Sequence of chain 3.A:
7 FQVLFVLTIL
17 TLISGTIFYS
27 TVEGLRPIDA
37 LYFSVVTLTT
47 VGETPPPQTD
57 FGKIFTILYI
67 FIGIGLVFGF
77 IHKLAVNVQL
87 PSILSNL

Binding-site contacts:
Ligand atom C contacts residue GLU29 of chain 3.A at 3.8 Å.
Ligand atom N contacts residue GLY30 of chain 3.A at 4.0 Å.
Ligand atom O contacts residue GLY30 of chain 3.A at 4.4 Å.
Ligand atom O contacts residue GLU29 of chain 3.A at 2.9 Å (salt-bridge).
Ligand atom OXT contacts residue GLU29 of chain 3.A at 4.5 Å.
Ligand atom CA contacts residue GLY30 of chain 3.A at 3.6 Å.
Ligand atom CA contacts residue GLU29 of chain 3.A at 4.5 Å.
Ligand atom C contacts residue GLY30 of chain 3.A at 4.2 Å.
Ligand atom O contacts residue GLN54 of chain 3.A at 4.1 Å.
Ligand atom N contacts residue LEU31 of chain 3.A at 3.7 Å.

This small molecule binds to this protein.
Small molecule (SMILES): NCC(=O)O